Sequence of chain 1.B:
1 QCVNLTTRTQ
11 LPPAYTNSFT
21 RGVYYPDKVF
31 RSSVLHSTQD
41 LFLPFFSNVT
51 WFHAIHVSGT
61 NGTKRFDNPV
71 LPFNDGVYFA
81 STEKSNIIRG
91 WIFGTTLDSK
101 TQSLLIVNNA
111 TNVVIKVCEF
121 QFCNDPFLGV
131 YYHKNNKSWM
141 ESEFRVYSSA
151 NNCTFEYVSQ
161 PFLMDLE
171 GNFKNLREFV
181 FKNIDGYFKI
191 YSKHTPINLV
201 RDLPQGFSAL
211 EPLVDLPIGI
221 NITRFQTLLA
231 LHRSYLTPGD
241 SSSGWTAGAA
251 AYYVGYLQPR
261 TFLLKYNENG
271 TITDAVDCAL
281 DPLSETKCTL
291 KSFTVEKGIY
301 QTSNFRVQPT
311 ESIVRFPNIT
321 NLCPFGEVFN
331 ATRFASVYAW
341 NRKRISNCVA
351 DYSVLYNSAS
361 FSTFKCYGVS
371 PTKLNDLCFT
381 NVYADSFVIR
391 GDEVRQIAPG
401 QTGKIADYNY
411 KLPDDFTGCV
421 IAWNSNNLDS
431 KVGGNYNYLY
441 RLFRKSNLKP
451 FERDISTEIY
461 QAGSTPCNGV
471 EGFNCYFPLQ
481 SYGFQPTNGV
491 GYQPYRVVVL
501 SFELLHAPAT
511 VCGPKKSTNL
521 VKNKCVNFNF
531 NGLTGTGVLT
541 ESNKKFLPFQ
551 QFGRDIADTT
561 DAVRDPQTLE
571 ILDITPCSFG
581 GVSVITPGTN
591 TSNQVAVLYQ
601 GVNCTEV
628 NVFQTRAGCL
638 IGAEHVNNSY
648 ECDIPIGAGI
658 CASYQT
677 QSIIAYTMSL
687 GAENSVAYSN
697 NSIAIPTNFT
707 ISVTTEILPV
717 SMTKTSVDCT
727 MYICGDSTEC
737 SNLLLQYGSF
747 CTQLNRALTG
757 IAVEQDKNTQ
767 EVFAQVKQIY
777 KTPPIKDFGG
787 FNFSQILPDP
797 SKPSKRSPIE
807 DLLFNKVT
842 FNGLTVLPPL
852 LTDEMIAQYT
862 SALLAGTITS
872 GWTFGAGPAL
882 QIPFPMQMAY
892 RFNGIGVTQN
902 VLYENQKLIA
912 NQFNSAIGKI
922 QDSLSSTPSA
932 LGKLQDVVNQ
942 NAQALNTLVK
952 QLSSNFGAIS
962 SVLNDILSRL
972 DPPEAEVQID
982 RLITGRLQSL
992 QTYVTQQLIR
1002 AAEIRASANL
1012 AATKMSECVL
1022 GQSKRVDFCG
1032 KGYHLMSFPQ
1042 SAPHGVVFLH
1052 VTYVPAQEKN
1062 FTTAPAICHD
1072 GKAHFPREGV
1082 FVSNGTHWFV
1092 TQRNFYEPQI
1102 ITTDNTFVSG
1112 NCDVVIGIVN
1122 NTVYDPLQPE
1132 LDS

Binding-site contacts:
Ligand atom O5 contacts residue ASN221 of chain 1.B at 2.4 Å (h-bond).
Ligand atom C7 contacts residue ASN221 of chain 1.B at 3.4 Å.
Ligand atom C5 contacts residue ASN221 of chain 1.B at 3.7 Å.
Ligand atom C1 contacts residue ASN221 of chain 1.B at 1.5 Å.
Ligand atom C3 contacts residue ASN221 of chain 1.B at 3.8 Å.
Ligand atom C2 contacts residue ASN221 of chain 1.B at 2.5 Å.
Ligand atom O6 contacts residue ASN221 of chain 1.B at 4.0 Å.
Ligand atom O7 contacts residue ASN221 of chain 1.B at 3.5 Å (h-bond).
Ligand atom C4 contacts residue ASN221 of chain 1.B at 4.3 Å.
Ligand atom N2 contacts residue ASN221 of chain 1.B at 2.9 Å (h-bond).
Ligand atom C8 contacts residue ASN221 of chain 1.B at 4.5 Å.
Ligand atom O6 contacts residue THR95 of chain 1.B at 3.4 Å (h-bond).

The small molecule below binds the protein below.
Small molecule (SMILES): CC(=O)N[C@@H]1[C@@H](O)[C@H](O)[C@@H](CO)O[C@H]1O